Sequence of chain 1.A:
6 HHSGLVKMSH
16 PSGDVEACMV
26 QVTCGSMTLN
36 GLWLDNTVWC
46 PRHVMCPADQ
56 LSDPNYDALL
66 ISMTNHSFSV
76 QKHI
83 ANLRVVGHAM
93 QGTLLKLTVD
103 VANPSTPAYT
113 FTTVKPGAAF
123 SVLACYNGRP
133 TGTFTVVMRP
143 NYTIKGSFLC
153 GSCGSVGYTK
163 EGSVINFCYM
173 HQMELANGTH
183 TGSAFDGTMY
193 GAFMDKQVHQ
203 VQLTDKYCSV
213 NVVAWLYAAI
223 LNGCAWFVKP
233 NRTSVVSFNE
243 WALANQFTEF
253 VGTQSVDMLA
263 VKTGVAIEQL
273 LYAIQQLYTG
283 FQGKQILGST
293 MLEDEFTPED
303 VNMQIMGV

Binding-site contacts:
Ligand atom O22 contacts residue IUB1 of chain 1.C at 0.1 Å (h-bond).
Ligand atom C28 contacts residue IUB1 of chain 1.C at 0.1 Å.
Ligand atom C19 contacts residue IUB1 of chain 1.C at 0.2 Å.
Ligand atom C07 contacts residue IUB1 of chain 1.C at 0.1 Å.
Ligand atom C19 contacts residue CYS155 of chain 1.A at 1.8 Å (hydrophobic).
Ligand atom N15 contacts residue GLU176 of chain 1.A at 3.1 Å (salt-bridge).
Ligand atom O20 contacts residue CYS155 of chain 1.A at 2.6 Å (h-bond).
Ligand atom C29 contacts residue IUB1 of chain 1.C at 0.1 Å.
Ligand atom C09 contacts residue IUB1 of chain 1.C at 0.1 Å.
Ligand atom C13 contacts residue IUB1 of chain 1.C at 0.1 Å.
Ligand atom C26 contacts residue IUB1 of chain 1.C at 0.1 Å.
Ligand atom O01 contacts residue GLU176 of chain 1.A at 3.0 Å (salt-bridge).
Ligand atom C02 contacts residue IUB1 of chain 1.C at 0.1 Å.
Ligand atom C17 contacts residue IUB1 of chain 1.C at 0.1 Å.
Ligand atom C12 contacts residue CYS155 of chain 1.A at 3.1 Å (hydrophobic).
Ligand atom O18 contacts residue HIS173 of chain 1.A at 2.7 Å (h-bond).
Ligand atom N10 contacts residue CYS155 of chain 1.A at 2.9 Å (h-bond).
Ligand atom C12 contacts residue IUB1 of chain 1.C at 0.2 Å.
Ligand atom C11 contacts residue IUB1 of chain 1.C at 0.1 Å.
Ligand atom C16 contacts residue IUB1 of chain 1.C at 0.2 Å.
Ligand atom O20 contacts residue IUB1 of chain 1.C at 1.2 Å.
Ligand atom C11 contacts residue CYS155 of chain 1.A at 2.7 Å (hydrophobic).
Ligand atom O01 contacts residue IUB1 of chain 1.C at 0.1 Å (h-bond).
Ligand atom N03 contacts residue GLN199 of chain 1.A at 3.0 Å (h-bond).
Ligand atom N10 contacts residue IUB1 of chain 1.C at 0.1 Å (h-bond).
Ligand atom C08 contacts residue IUB1 of chain 1.C at 0.1 Å.
Ligand atom C04 contacts residue IUB1 of chain 1.C at 0.1 Å.
Ligand atom C14 contacts residue IUB1 of chain 1.C at 0.1 Å.
Ligand atom N15 contacts residue IUB1 of chain 1.C at 0.1 Å (h-bond).
Ligand atom C24 contacts residue IUB1 of chain 1.C at 0.1 Å.
Ligand atom C06 contacts residue IUB1 of chain 1.C at 0.1 Å.
Ligand atom C27 contacts residue IUB1 of chain 1.C at 0.1 Å.
Ligand atom O20 contacts residue HIS48 of chain 1.A at 2.9 Å (h-bond).
Ligand atom O18 contacts residue IUB1 of chain 1.C at 0.2 Å (h-bond).
Ligand atom N10 contacts residue GLN174 of chain 1.A at 2.9 Å (h-bond).
Ligand atom C25 contacts residue IUB1 of chain 1.C at 0.1 Å.
Ligand atom O21 contacts residue IUB1 of chain 1.C at 0.1 Å (h-bond).
Ligand atom C05 contacts residue IUB1 of chain 1.C at 0.1 Å.
Ligand atom N03 contacts residue IUB1 of chain 1.C at 0.1 Å (h-bond).
Ligand atom C23 contacts residue IUB1 of chain 1.C at 0.1 Å.

The protein below binds the small molecule below.
Small molecule (SMILES): CCC[C@H]1C[C@H]1COC(=O)N[C@@H](CC(C)C)C(=O)N[C@@H](C[C@@H]1CCNC1=O)C(O)S(=O)(=O)O